This protein binds this small molecule.
Small molecule (SMILES): CC(=O)N[C@@H]1[C@@H](O)[C@H](O)[C@@H](CO)O[C@H]1O

Sequence of chain 1.B:
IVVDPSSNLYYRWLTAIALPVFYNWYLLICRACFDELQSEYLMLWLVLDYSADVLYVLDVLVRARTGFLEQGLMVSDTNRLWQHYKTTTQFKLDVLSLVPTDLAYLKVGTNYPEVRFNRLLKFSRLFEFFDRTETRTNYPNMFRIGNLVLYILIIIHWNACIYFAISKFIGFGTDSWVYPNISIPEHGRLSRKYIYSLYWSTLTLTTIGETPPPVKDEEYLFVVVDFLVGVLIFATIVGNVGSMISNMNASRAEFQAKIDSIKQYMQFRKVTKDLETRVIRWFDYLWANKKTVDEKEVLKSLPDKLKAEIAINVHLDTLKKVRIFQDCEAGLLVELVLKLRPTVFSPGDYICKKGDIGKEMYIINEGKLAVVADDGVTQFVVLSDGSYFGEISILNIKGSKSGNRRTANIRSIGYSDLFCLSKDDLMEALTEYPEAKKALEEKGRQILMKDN

Binding-site contacts:
Ligand atom N2 contacts residue PHE330 of chain 1.B at 4.3 Å.
Ligand atom C4 contacts residue ASN339 of chain 1.B at 4.2 Å.
Ligand atom C1 contacts residue ASN339 of chain 1.B at 1.4 Å.
Ligand atom C7 contacts residue PHE330 of chain 1.B at 4.2 Å (hydrophobic).
Ligand atom O7 contacts residue ASN339 of chain 1.B at 4.2 Å.
Ligand atom C3 contacts residue ASN339 of chain 1.B at 3.8 Å.
Ligand atom N2 contacts residue ASN339 of chain 1.B at 2.9 Å (h-bond).
Ligand atom C5 contacts residue ASN339 of chain 1.B at 3.7 Å.
Ligand atom C2 contacts residue ASN339 of chain 1.B at 2.5 Å.
Ligand atom C5 contacts residue SER341 of chain 1.B at 4.2 Å.
Ligand atom O5 contacts residue ASN339 of chain 1.B at 2.4 Å (h-bond).
Ligand atom C7 contacts residue ASN339 of chain 1.B at 3.8 Å.
Ligand atom C8 contacts residue GLY331 of chain 1.B at 4.4 Å.
Ligand atom C8 contacts residue PHE330 of chain 1.B at 3.4 Å (hydrophobic).
Ligand atom O5 contacts residue SER341 of chain 1.B at 3.9 Å.
Ligand atom C1 contacts residue SER341 of chain 1.B at 4.2 Å.
Ligand atom C8 contacts residue THR332 of chain 1.B at 3.8 Å.